Sequence of chain 1.A:
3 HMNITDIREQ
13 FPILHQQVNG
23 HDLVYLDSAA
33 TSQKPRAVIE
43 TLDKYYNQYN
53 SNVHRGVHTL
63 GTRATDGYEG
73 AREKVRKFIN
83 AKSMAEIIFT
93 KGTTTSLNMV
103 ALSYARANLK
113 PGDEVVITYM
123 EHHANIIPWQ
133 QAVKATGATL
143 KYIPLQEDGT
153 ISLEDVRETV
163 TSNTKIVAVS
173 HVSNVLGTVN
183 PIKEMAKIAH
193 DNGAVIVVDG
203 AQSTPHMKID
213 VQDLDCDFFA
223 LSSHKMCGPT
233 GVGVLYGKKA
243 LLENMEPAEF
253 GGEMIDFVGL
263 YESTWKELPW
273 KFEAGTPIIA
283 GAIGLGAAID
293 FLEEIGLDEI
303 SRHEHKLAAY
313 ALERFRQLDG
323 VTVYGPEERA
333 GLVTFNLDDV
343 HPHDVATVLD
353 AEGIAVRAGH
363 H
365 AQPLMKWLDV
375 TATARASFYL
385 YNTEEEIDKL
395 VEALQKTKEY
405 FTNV

Sequence of chain 2.A:
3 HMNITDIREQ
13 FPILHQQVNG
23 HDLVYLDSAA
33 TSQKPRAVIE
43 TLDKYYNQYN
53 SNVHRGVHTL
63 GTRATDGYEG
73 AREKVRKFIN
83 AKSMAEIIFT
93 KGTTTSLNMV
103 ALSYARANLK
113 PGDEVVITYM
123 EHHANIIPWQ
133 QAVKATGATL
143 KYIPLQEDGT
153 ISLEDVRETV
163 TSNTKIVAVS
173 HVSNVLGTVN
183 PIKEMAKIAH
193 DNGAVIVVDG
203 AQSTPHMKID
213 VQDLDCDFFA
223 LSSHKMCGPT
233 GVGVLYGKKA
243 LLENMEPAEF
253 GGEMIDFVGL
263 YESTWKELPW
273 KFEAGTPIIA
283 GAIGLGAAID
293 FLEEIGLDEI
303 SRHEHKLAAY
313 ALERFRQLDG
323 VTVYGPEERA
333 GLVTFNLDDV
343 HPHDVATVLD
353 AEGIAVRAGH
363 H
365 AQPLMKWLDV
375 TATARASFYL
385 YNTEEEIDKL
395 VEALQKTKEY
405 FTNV

Binding-site contacts:
Ligand atom CA contacts residue ALA31 of chain 2.A at 3.4 Å (hydrophobic).
Ligand atom O3 contacts residue GLN204 of chain 2.A at 2.8 Å (h-bond).
Ligand atom OP4 contacts residue LYS227 of chain 2.A at 3.0 Å (salt-bridge).
Ligand atom C3 contacts residue HIS124 of chain 2.A at 3.4 Å.
Ligand atom C6 contacts residue ASP201 of chain 2.A at 3.3 Å.
Ligand atom O contacts residue ARG379 of chain 2.A at 2.8 Å (salt-bridge).
Ligand atom C contacts residue ARG379 of chain 2.A at 3.5 Å.
Ligand atom N1 contacts residue ASP201 of chain 2.A at 2.5 Å (salt-bridge).
Ligand atom C4A contacts residue LYS227 of chain 2.A at 2.9 Å.
Ligand atom C5M contacts residue THR96 of chain 2.A at 3.4 Å.
Ligand atom OP2 contacts residue THR96 of chain 2.A at 2.5 Å (h-bond).
Ligand atom O contacts residue ALA31 of chain 2.A at 3.5 Å (h-bond).
Ligand atom OXT contacts residue ARG379 of chain 2.A at 2.7 Å (salt-bridge).
Ligand atom SG contacts residue ARG57 of chain 1.A at 3.2 Å (salt-bridge).
Ligand atom OP3 contacts residue LYS227 of chain 2.A at 3.1 Å (salt-bridge).
Ligand atom OP3 contacts residue SER224 of chain 2.A at 2.5 Å (h-bond).
Ligand atom OXT contacts residue ALA31 of chain 2.A at 3.6 Å.
Ligand atom C4A contacts residue HIS124 of chain 2.A at 3.6 Å.
Ligand atom P contacts residue THR96 of chain 2.A at 3.6 Å.
Ligand atom O contacts residue ALA32 of chain 2.A at 3.1 Å.
Ligand atom OXT contacts residue ASN176 of chain 2.A at 3.0 Å (h-bond).
Ligand atom C contacts residue ALA31 of chain 2.A at 3.2 Å (hydrophobic).
Ligand atom OP1 contacts residue THR278 of chain 1.A at 2.6 Å (h-bond).
Ligand atom C2 contacts residue HIS124 of chain 2.A at 3.6 Å.
Ligand atom OP3 contacts residue HIS226 of chain 2.A at 2.8 Å (h-bond).
Ligand atom C4 contacts residue HIS124 of chain 2.A at 3.3 Å.
Ligand atom C5 contacts residue HIS124 of chain 2.A at 3.6 Å.
Ligand atom P contacts residue SER224 of chain 2.A at 3.5 Å.
Ligand atom C2 contacts residue ASP201 of chain 2.A at 3.4 Å.
Ligand atom C4 contacts residue LYS227 of chain 2.A at 3.6 Å.
Ligand atom O3 contacts residue ASN176 of chain 2.A at 3.1 Å.
Ligand atom O contacts residue ARG359 of chain 2.A at 2.8 Å (salt-bridge).
Ligand atom C2A contacts residue ASP201 of chain 2.A at 3.5 Å.
Ligand atom SG contacts residue HIS124 of chain 2.A at 3.2 Å (h-bond).
Ligand atom P contacts residue LYS227 of chain 2.A at 3.6 Å.
Ligand atom N contacts residue HIS124 of chain 2.A at 3.3 Å (h-bond).
Ligand atom N1 contacts residue HIS124 of chain 2.A at 3.6 Å.
Ligand atom OP4 contacts residue THR95 of chain 2.A at 3.6 Å.
Ligand atom C contacts residue ARG359 of chain 2.A at 3.3 Å.
Ligand atom SG contacts residue ARG359 of chain 2.A at 3.2 Å (salt-bridge).

The small molecule below binds the protein below.
Small molecule (SMILES): Cc1ncc(COP(=O)(O)O)c(CN[C@@H](CS)C(=O)O)c1O